Binding-site contacts:
Ligand atom O contacts residue VAL145 of chain 1.N at 3.6 Å.
Ligand atom C5 contacts residue PRO270 of chain 1.N at 4.1 Å (hydrophobic).
Ligand atom C8 contacts residue TYR278 of chain 1.N at 3.7 Å (hydrophobic).
Ligand atom C12 contacts residue PHE274 of chain 1.N at 4.2 Å (hydrophobic).
Ligand atom C6 contacts residue HIS161 of chain 1.P at 4.0 Å.
Ligand atom C1 contacts residue VAL145 of chain 1.N at 4.0 Å (hydrophobic).
Ligand atom N contacts residue ILE146 of chain 1.N at 3.9 Å.
Ligand atom C6 contacts residue VAL145 of chain 1.N at 3.6 Å (hydrophobic).
Ligand atom O contacts residue HIS161 of chain 1.P at 2.8 Å (h-bond).
Ligand atom C12 contacts residue ALA277 of chain 1.N at 3.9 Å (hydrophobic).
Ligand atom C1 contacts residue ILE268 of chain 1.N at 3.8 Å (hydrophobic).
Ligand atom C12 contacts residue LEU294 of chain 1.N at 4.1 Å (hydrophobic).
Ligand atom C21 contacts residue ALA125 of chain 1.N at 4.1 Å (hydrophobic).
Ligand atom C3 contacts residue PRO270 of chain 1.N at 3.9 Å (hydrophobic).
Ligand atom C14 contacts residue ILE146 of chain 1.N at 4.1 Å (hydrophobic).
Ligand atom C15 contacts residue ILE146 of chain 1.N at 3.5 Å (hydrophobic).
Ligand atom C9 contacts residue TYR278 of chain 1.N at 3.8 Å (hydrophobic).
Ligand atom CL contacts residue GLY142 of chain 1.N at 3.4 Å.
Ligand atom N contacts residue PRO270 of chain 1.N at 3.8 Å.
Ligand atom C3 contacts residue GLY142 of chain 1.N at 4.1 Å.
Ligand atom CL contacts residue TRP141 of chain 1.N at 3.9 Å.
Ligand atom CL contacts residue ILE268 of chain 1.N at 3.6 Å.
Ligand atom C13 contacts residue PHE274 of chain 1.N at 4.1 Å (hydrophobic).
Ligand atom C contacts residue TYR278 of chain 1.N at 4.1 Å (hydrophobic).
Ligand atom F1 contacts residue LEU121 of chain 1.N at 3.3 Å.
Ligand atom C contacts residue VAL145 of chain 1.N at 3.6 Å (hydrophobic).
Ligand atom C5 contacts residue TYR278 of chain 1.N at 4.0 Å (hydrophobic).
Ligand atom C20 contacts residue MET124 of chain 1.N at 4.0 Å (hydrophobic).
Ligand atom CL contacts residue MET138 of chain 1.N at 3.9 Å.
Ligand atom C6 contacts residue TYR278 of chain 1.N at 3.4 Å (hydrophobic).
Ligand atom C5 contacts residue VAL145 of chain 1.N at 3.6 Å (hydrophobic).
Ligand atom C14 contacts residue PHE274 of chain 1.N at 4.1 Å (hydrophobic).
Ligand atom F1 contacts residue ALA125 of chain 1.N at 3.5 Å.
Ligand atom C21 contacts residue MET124 of chain 1.N at 4.2 Å (hydrophobic).
Ligand atom C9 contacts residue LEU281 of chain 1.N at 3.8 Å (hydrophobic).
Ligand atom C2 contacts residue GLY142 of chain 1.N at 4.0 Å.
Ligand atom O contacts residue TYR278 of chain 1.N at 3.1 Å.
Ligand atom F contacts residue ALA125 of chain 1.N at 4.1 Å.
Ligand atom C16 contacts residue PHE274 of chain 1.N at 4.0 Å (hydrophobic).
Ligand atom C4 contacts residue PRO270 of chain 1.N at 3.7 Å (hydrophobic).

Sequence of chain 1.N:
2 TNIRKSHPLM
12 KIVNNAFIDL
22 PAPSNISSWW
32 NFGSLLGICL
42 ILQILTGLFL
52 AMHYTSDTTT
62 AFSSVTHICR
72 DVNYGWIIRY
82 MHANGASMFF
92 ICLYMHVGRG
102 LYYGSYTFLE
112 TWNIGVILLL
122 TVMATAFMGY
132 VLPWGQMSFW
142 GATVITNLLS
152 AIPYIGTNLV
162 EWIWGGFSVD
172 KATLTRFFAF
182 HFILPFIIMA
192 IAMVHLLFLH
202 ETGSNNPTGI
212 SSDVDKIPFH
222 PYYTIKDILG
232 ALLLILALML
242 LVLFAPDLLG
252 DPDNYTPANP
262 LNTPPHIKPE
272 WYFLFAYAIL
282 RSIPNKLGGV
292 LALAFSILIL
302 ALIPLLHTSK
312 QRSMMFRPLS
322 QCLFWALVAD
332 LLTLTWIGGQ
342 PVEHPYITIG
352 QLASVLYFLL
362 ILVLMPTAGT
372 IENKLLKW

Sequence of chain 1.P:
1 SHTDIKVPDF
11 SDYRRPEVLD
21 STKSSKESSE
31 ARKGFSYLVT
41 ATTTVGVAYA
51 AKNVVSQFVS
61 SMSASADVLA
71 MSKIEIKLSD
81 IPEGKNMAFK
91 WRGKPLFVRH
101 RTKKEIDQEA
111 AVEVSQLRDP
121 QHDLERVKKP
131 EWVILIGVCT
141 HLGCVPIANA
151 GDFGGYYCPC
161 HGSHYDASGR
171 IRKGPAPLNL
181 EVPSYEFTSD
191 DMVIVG

A protein and the small-molecule ligand that binds it are described below.
Small molecule (SMILES): Cc1c(-c2ccc(Cc3ccc(OC(F)(F)F)cc3)cc2)[nH]c2cc(Cl)ccc2c1=O